Sequence of chain 29.A:
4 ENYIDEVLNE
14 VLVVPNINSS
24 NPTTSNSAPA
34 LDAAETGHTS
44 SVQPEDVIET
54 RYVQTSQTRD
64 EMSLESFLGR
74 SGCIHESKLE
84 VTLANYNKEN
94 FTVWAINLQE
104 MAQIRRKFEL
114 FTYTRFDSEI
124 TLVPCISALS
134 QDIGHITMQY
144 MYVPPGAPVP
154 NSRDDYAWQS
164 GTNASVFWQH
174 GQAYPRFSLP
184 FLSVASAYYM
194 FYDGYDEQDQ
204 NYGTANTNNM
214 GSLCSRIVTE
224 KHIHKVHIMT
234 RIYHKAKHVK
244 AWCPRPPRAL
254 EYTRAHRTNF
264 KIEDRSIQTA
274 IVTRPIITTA

A protein and the small-molecule ligand that binds it are described below.
Small molecule (SMILES): CCOc1noc2cc(OCCC3CCN(c4ccc(C)nn4)CC3)ccc12

Binding-site contacts:
Ligand atom C22 contacts residue ILE123 of chain 29.A at 3.6 Å (hydrophobic).
Ligand atom C10 contacts residue TYR191 of chain 29.A at 3.7 Å (hydrophobic).
Ligand atom C18 contacts residue LEU182 of chain 29.A at 3.2 Å (hydrophobic).
Ligand atom C04 contacts residue ASN211 of chain 29.A at 3.4 Å.
Ligand atom C15 contacts residue ILE123 of chain 29.A at 3.6 Å (hydrophobic).
Ligand atom O26 contacts residue TYR145 of chain 29.A at 3.2 Å.
Ligand atom N24 contacts residue LEU216 of chain 29.A at 3.5 Å.
Ligand atom C05 contacts residue LEU101 of chain 29.A at 3.9 Å (hydrophobic).
Ligand atom C18 contacts residue ILE99 of chain 29.A at 3.8 Å (hydrophobic).
Ligand atom O23 contacts residue LEU216 of chain 29.A at 3.7 Å.
Ligand atom C28 contacts residue MET144 of chain 29.A at 3.8 Å (hydrophobic).
Ligand atom C17 contacts residue ILE99 of chain 29.A at 3.8 Å (hydrophobic).
Ligand atom C28 contacts residue TYR143 of chain 29.A at 3.4 Å (hydrophobic).
Ligand atom C14 contacts residue SER121 of chain 29.A at 3.5 Å.
Ligand atom N24 contacts residue PHE180 of chain 29.A at 3.6 Å.
Ligand atom C03 contacts residue ASN211 of chain 29.A at 3.1 Å.
Ligand atom C25 contacts residue PHE180 of chain 29.A at 3.5 Å (hydrophobic).
Ligand atom C17 contacts residue LEU182 of chain 29.A at 3.7 Å (hydrophobic).
Ligand atom C01 contacts residue TYR192 of chain 29.A at 2.9 Å (hydrophobic).
Ligand atom N08 contacts residue LEU101 of chain 29.A at 3.8 Å.
Ligand atom C21 contacts residue ILE123 of chain 29.A at 3.8 Å (hydrophobic).
Ligand atom N07 contacts residue LEU101 of chain 29.A at 3.7 Å.
Ligand atom O26 contacts residue PHE180 of chain 29.A at 3.7 Å.
Ligand atom C13 contacts residue MET213 of chain 29.A at 3.4 Å (hydrophobic).
Ligand atom C22 contacts residue ILE99 of chain 29.A at 3.9 Å (hydrophobic).
Ligand atom C09 contacts residue LEU101 of chain 29.A at 3.8 Å (hydrophobic).
Ligand atom C19 contacts residue TYR145 of chain 29.A at 3.2 Å (hydrophobic).
Ligand atom C14 contacts residue HIS237 of chain 29.A at 3.5 Å.
Ligand atom C19 contacts residue LEU182 of chain 29.A at 3.6 Å (hydrophobic).
Ligand atom C12 contacts residue ILE99 of chain 29.A at 3.7 Å (hydrophobic).
Ligand atom C15 contacts residue LEU182 of chain 29.A at 3.7 Å (hydrophobic).
Ligand atom C18 contacts residue TYR145 of chain 29.A at 3.8 Å (hydrophobic).
Ligand atom C28 contacts residue TYR145 of chain 29.A at 3.3 Å (hydrophobic).
Ligand atom O16 contacts residue ILE99 of chain 29.A at 3.6 Å.
Ligand atom C01 contacts residue THR207 of chain 29.A at 2.9 Å.
Ligand atom N06 contacts residue LEU101 of chain 29.A at 3.2 Å.
Ligand atom C28 contacts residue ALA167 of chain 29.A at 3.1 Å (hydrophobic).
Ligand atom C27 contacts residue PHE180 of chain 29.A at 3.2 Å (hydrophobic).
Ligand atom C04 contacts residue MET213 of chain 29.A at 3.9 Å (hydrophobic).
Ligand atom C09 contacts residue TYR191 of chain 29.A at 3.6 Å (hydrophobic).